This small molecule binds to this protein.
Small molecule (SMILES): CCCCn1c(Cc2cc(OC)c(OC)c(OC)c2)nc2c(N)ncnc21

Binding-site contacts:
Ligand atom C7 contacts residue TRP156 of chain 1.A at 3.9 Å (hydrophobic).
Ligand atom C14 contacts residue MET92 of chain 1.A at 4.0 Å (hydrophobic).
Ligand atom C3 contacts residue LEU101 of chain 1.A at 3.7 Å (hydrophobic).
Ligand atom C15 contacts residue LEU101 of chain 1.A at 3.6 Å (hydrophobic).
Ligand atom N1 contacts residue ASN45 of chain 1.A at 3.5 Å.
Ligand atom C19 contacts residue ALA105 of chain 1.A at 3.7 Å (hydrophobic).
Ligand atom C11 contacts residue MET92 of chain 1.A at 3.7 Å (hydrophobic).
Ligand atom O2 contacts residue LEU97 of chain 1.A at 3.8 Å.
Ligand atom O3 contacts residue TYR133 of chain 1.A at 3.8 Å.
Ligand atom C17 contacts residue LEU101 of chain 1.A at 3.9 Å (hydrophobic).
Ligand atom C2 contacts residue PHE132 of chain 1.A at 3.8 Å (hydrophobic).
Ligand atom C13 contacts residue ASP87 of chain 1.A at 3.6 Å.
Ligand atom C4 contacts residue PHE132 of chain 1.A at 3.9 Å (hydrophobic).
Ligand atom C13 contacts residue THR178 of chain 1.A at 3.8 Å.
Ligand atom N3 contacts residue ASP87 of chain 1.A at 3.8 Å.
Ligand atom C13 contacts residue MET92 of chain 1.A at 4.0 Å (hydrophobic).
Ligand atom C14 contacts residue GLY91 of chain 1.A at 3.9 Å.
Ligand atom C19 contacts residue GLY129 of chain 1.A at 3.9 Å.
Ligand atom N4 contacts residue MET92 of chain 1.A at 3.6 Å.
Ligand atom C4 contacts residue LEU101 of chain 1.A at 3.8 Å (hydrophobic).
Ligand atom C8 contacts residue LEU97 of chain 1.A at 3.9 Å (hydrophobic).
Ligand atom C7 contacts residue PHE132 of chain 1.A at 3.9 Å (hydrophobic).
Ligand atom C6 contacts residue PHE132 of chain 1.A at 3.5 Å (hydrophobic).
Ligand atom C10 contacts residue ASN45 of chain 1.A at 3.7 Å.
Ligand atom N2 contacts residue MET92 of chain 1.A at 3.7 Å.
Ligand atom C1 contacts residue PHE132 of chain 1.A at 3.6 Å (hydrophobic).
Ligand atom C8 contacts residue PHE132 of chain 1.A at 3.6 Å (hydrophobic).
Ligand atom C9 contacts residue ASN45 of chain 1.A at 3.1 Å.
Ligand atom C8 contacts residue VAL144 of chain 1.A at 3.5 Å (hydrophobic).
Ligand atom N3 contacts residue THR178 of chain 1.A at 3.5 Å (h-bond).
Ligand atom C12 contacts residue MET92 of chain 1.A at 3.6 Å (hydrophobic).
Ligand atom N5 contacts residue THR178 of chain 1.A at 3.5 Å.
Ligand atom C15 contacts residue MET92 of chain 1.A at 4.0 Å (hydrophobic).
Ligand atom C14 contacts residue ALA49 of chain 1.A at 3.4 Å (hydrophobic).
Ligand atom N3 contacts residue ALA49 of chain 1.A at 3.3 Å.
Ligand atom C9 contacts residue PHE132 of chain 1.A at 3.6 Å (hydrophobic).
Ligand atom N5 contacts residue ASP87 of chain 1.A at 2.7 Å (salt-bridge).
Ligand atom C7 contacts residue TYR133 of chain 1.A at 3.1 Å (hydrophobic).
Ligand atom C19 contacts residue TYR133 of chain 1.A at 4.0 Å (hydrophobic).
Ligand atom C8 contacts residue TRP156 of chain 1.A at 3.9 Å (hydrophobic).

Sequence of chain 1.A:
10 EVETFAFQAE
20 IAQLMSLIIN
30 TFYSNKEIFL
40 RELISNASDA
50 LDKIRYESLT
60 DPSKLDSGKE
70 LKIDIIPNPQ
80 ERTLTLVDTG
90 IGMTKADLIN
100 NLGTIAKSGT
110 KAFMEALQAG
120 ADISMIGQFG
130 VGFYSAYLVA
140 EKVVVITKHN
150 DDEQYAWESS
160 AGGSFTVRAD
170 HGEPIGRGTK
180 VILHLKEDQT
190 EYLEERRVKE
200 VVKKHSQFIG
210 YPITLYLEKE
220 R